Sequence of chain 6.C:
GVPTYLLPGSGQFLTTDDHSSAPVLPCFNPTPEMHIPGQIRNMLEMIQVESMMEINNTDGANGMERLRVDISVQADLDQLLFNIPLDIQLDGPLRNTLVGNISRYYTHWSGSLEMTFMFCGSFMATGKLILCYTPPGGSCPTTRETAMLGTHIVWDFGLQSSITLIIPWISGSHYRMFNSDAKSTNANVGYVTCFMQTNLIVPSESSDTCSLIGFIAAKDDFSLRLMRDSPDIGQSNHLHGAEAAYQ

Binding-site contacts:
Ligand atom O3 contacts residue ASP91 of chain 6.C at 3.5 Å.
Ligand atom O6 contacts residue PRO274 of chain 6.A at 3.6 Å.
Ligand atom C11 contacts residue PRO231 of chain 6.C at 3.5 Å (hydrophobic).
Ligand atom C5 contacts residue PRO231 of chain 6.C at 3.7 Å (hydrophobic).
Ligand atom N5 contacts residue PRO231 of chain 6.C at 3.0 Å (h-bond).
Ligand atom C5 contacts residue PRO274 of chain 6.A at 3.9 Å (hydrophobic).
Ligand atom O5 contacts residue ASN283 of chain 6.A at 3.7 Å.
Ligand atom O4 contacts residue PRO231 of chain 6.C at 3.9 Å.
Ligand atom C4 contacts residue ASN275 of chain 6.A at 3.7 Å.
Ligand atom O2 contacts residue ASP91 of chain 6.C at 2.5 Å (salt-bridge).
Ligand atom C11 contacts residue ILE233 of chain 6.C at 3.6 Å (hydrophobic).
Ligand atom C11 contacts residue GLY234 of chain 6.C at 3.8 Å.
Ligand atom C3 contacts residue ARG104 of chain 6.C at 3.8 Å.
Ligand atom N5 contacts residue ASN275 of chain 6.A at 3.4 Å (h-bond).
Ligand atom C1 contacts residue ASN283 of chain 6.A at 3.4 Å.
Ligand atom O6 contacts residue ASN283 of chain 6.A at 3.0 Å (h-bond).
Ligand atom C6 contacts residue GLY282 of chain 6.A at 3.6 Å.
Ligand atom C4 contacts residue ASP232 of chain 6.C at 3.4 Å.
Ligand atom O4 contacts residue ASN275 of chain 6.A at 3.0 Å (h-bond).
Ligand atom O4 contacts residue ASP232 of chain 6.C at 2.8 Å (salt-bridge).
Ligand atom C6 contacts residue ASN283 of chain 6.A at 3.8 Å.
Ligand atom C1 contacts residue ARG104 of chain 6.C at 3.8 Å.
Ligand atom O1B contacts residue ARG104 of chain 6.C at 3.0 Å (salt-bridge).
Ligand atom O6 contacts residue GLY282 of chain 6.A at 3.5 Å.
Ligand atom C2 contacts residue ASP91 of chain 6.C at 3.2 Å.
Ligand atom C10 contacts residue ASN275 of chain 6.A at 3.3 Å.
Ligand atom C5 contacts residue GLY282 of chain 6.A at 3.8 Å.
Ligand atom O2 contacts residue PRO274 of chain 6.A at 3.4 Å.
Ligand atom O7 contacts residue PRO274 of chain 6.A at 3.6 Å.
Ligand atom O10 contacts residue ASN275 of chain 6.A at 3.0 Å (h-bond).
Ligand atom C4 contacts residue PRO231 of chain 6.C at 3.6 Å (hydrophobic).
Ligand atom O4 contacts residue ARG95 of chain 6.C at 3.5 Å.
Ligand atom O2 contacts residue GLY282 of chain 6.A at 3.8 Å.
Ligand atom C5 contacts residue ASN275 of chain 6.A at 3.5 Å.
Ligand atom C10 contacts residue PRO231 of chain 6.C at 3.8 Å (hydrophobic).
Ligand atom C5 contacts residue ASN283 of chain 6.A at 3.8 Å.
Ligand atom O10 contacts residue ARG270 of chain 6.A at 3.6 Å.
Ligand atom O6 contacts residue ALA273 of chain 6.A at 3.7 Å.
Ligand atom C6 contacts residue ALA273 of chain 6.A at 3.8 Å (hydrophobic).
Ligand atom C11 contacts residue ASP232 of chain 6.C at 3.6 Å.

A small-molecule ligand and the protein it binds are described below.
Small molecule (SMILES): CC(=O)N[C@@H]1[C@@H](O)[C@H](O[C@@H]2O[C@H](CO)[C@H](O)[C@H](O[C@]3(C(=O)O)C[C@H](O)[C@@H](NC(C)=O)[C@H]([C@H](O)[C@H](O)CO)O3)[C@H]2O)[C@@H](CO)O[C@H]1O

Sequence of chain 6.A:
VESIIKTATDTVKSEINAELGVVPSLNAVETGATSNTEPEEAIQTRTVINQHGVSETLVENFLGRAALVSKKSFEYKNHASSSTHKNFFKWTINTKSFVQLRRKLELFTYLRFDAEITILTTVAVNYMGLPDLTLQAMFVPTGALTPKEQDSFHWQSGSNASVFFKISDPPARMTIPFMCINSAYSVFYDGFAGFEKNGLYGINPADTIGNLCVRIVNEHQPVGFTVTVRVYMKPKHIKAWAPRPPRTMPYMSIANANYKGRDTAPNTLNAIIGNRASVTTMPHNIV